A protein and the small-molecule ligand that binds it are described below.
Small molecule (SMILES): O=C(O)C(=O)Nc1sc2c(c1C(=O)O)CCNC2

Sequence of chain 1.A:
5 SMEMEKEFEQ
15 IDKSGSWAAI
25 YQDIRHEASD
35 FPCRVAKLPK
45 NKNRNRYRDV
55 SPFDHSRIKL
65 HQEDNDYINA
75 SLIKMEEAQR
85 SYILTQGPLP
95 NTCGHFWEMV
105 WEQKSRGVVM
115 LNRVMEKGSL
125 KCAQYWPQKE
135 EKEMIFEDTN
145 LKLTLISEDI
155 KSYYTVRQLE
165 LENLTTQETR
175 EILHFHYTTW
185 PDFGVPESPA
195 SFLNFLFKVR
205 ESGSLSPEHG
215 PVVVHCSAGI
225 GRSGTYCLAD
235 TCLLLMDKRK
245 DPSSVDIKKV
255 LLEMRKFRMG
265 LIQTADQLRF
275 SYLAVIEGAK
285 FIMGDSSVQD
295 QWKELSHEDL

Binding-site contacts:
Ligand atom S13 contacts residue ALA222 of chain 1.A at 3.5 Å.
Ligand atom O24 contacts residue GLN267 of chain 1.A at 3.7 Å.
Ligand atom S13 contacts residue GLN267 of chain 1.A at 3.7 Å.
Ligand atom C4 contacts residue PHE187 of chain 1.A at 3.6 Å (hydrophobic).
Ligand atom C16 contacts residue TYR51 of chain 1.A at 3.1 Å (hydrophobic).
Ligand atom C21 contacts residue ARG226 of chain 1.A at 3.5 Å.
Ligand atom O22 contacts residue CYS220 of chain 1.A at 3.2 Å.
Ligand atom C21 contacts residue CYS220 of chain 1.A at 3.3 Å (hydrophobic).
Ligand atom N19 contacts residue ALA222 of chain 1.A at 3.5 Å.
Ligand atom O23 contacts residue ASP186 of chain 1.A at 3.5 Å (salt-bridge).
Ligand atom O17 contacts residue LYS125 of chain 1.A at 2.6 Å (salt-bridge).
Ligand atom O23 contacts residue ARG226 of chain 1.A at 2.9 Å (salt-bridge).
Ligand atom O18 contacts residue TYR51 of chain 1.A at 3.2 Å (h-bond).
Ligand atom O22 contacts residue ASP186 of chain 1.A at 3.4 Å (salt-bridge).
Ligand atom O22 contacts residue ARG226 of chain 1.A at 2.7 Å (salt-bridge).
Ligand atom O17 contacts residue TYR51 of chain 1.A at 3.1 Å (h-bond).
Ligand atom C21 contacts residue ASP186 of chain 1.A at 3.2 Å.
Ligand atom C16 contacts residue ASP186 of chain 1.A at 3.4 Å.
Ligand atom C14 contacts residue ALA222 of chain 1.A at 3.4 Å (hydrophobic).
Ligand atom C15 contacts residue PHE187 of chain 1.A at 3.4 Å (hydrophobic).
Ligand atom C2 contacts residue ASP53 of chain 1.A at 3.3 Å.
Ligand atom O18 contacts residue SER221 of chain 1.A at 3.4 Å.
Ligand atom C6 contacts residue ASP53 of chain 1.A at 3.3 Å.
Ligand atom O24 contacts residue GLY225 of chain 1.A at 2.8 Å (h-bond).
Ligand atom O18 contacts residue ASP186 of chain 1.A at 2.5 Å (salt-bridge).
Ligand atom O17 contacts residue ASP186 of chain 1.A at 3.7 Å.
Ligand atom N19 contacts residue ASP186 of chain 1.A at 3.3 Å (salt-bridge).
Ligand atom C5 contacts residue TYR51 of chain 1.A at 3.8 Å (hydrophobic).
Ligand atom C20 contacts residue GLY225 of chain 1.A at 3.8 Å.
Ligand atom C20 contacts residue ALA222 of chain 1.A at 3.8 Å (hydrophobic).
Ligand atom C16 contacts residue LYS125 of chain 1.A at 3.4 Å.
Ligand atom S13 contacts residue ILE224 of chain 1.A at 3.8 Å.
Ligand atom C14 contacts residue PHE187 of chain 1.A at 3.6 Å (hydrophobic).
Ligand atom O18 contacts residue LYS125 of chain 1.A at 3.5 Å (salt-bridge).
Ligand atom C20 contacts residue ASP186 of chain 1.A at 3.6 Å.
Ligand atom O22 contacts residue SER221 of chain 1.A at 2.8 Å (h-bond).
Ligand atom O23 contacts residue CYS220 of chain 1.A at 3.4 Å (h-bond).
Ligand atom O24 contacts residue ILE224 of chain 1.A at 3.6 Å.
Ligand atom N1 contacts residue ASP53 of chain 1.A at 2.6 Å (salt-bridge).
Ligand atom O22 contacts residue ALA222 of chain 1.A at 3.6 Å.